Binding-site contacts:
Ligand atom O2' contacts residue SER86 of chain 1.A at 3.3 Å.
Ligand atom O1B contacts residue VAL82 of chain 1.A at 2.5 Å (h-bond).
Ligand atom N7 contacts residue VAL54 of chain 1.A at 3.7 Å.
Ligand atom C4 contacts residue VAL54 of chain 1.A at 3.4 Å (hydrophobic).
Ligand atom N3 contacts residue VAL54 of chain 1.A at 3.8 Å.
Ligand atom N7 contacts residue GLY83 of chain 1.A at 3.6 Å.
Ligand atom O2B contacts residue THR85 of chain 1.A at 3.1 Å (h-bond).
Ligand atom C6 contacts residue GLU56 of chain 1.A at 3.9 Å.
Ligand atom PA contacts residue SER86 of chain 1.A at 3.7 Å.
Ligand atom N7 contacts residue GLN61 of chain 1.A at 3.1 Å (h-bond).
Ligand atom C5 contacts residue VAL54 of chain 1.A at 3.5 Å (hydrophobic).
Ligand atom O1A contacts residue THR85 of chain 1.A at 2.9 Å.
Ligand atom C8 contacts residue GLY83 of chain 1.A at 3.6 Å.
Ligand atom O1G contacts residue ARG498 of chain 1.A at 2.6 Å (salt-bridge).
Ligand atom O4' contacts residue GLN499 of chain 1.A at 3.2 Å (h-bond).
Ligand atom N6 contacts residue ARG58 of chain 1.A at 3.5 Å (salt-bridge).
Ligand atom O1A contacts residue SER86 of chain 1.A at 2.3 Å (h-bond).
Ligand atom C8 contacts residue SER86 of chain 1.A at 3.1 Å.
Ligand atom PB contacts residue THR85 of chain 1.A at 3.9 Å.
Ligand atom O3A contacts residue GLY83 of chain 1.A at 3.9 Å.
Ligand atom O2B contacts residue VAL82 of chain 1.A at 3.2 Å (h-bond).
Ligand atom O2G contacts residue GLY81 of chain 1.A at 3.4 Å (h-bond).
Ligand atom N6 contacts residue PHE50 of chain 1.A at 3.4 Å.
Ligand atom PA contacts residue THR85 of chain 1.A at 3.7 Å.
Ligand atom C6 contacts residue GLN61 of chain 1.A at 3.6 Å.
Ligand atom O2' contacts residue VAL54 of chain 1.A at 3.7 Å.
Ligand atom O3A contacts residue VAL82 of chain 1.A at 3.9 Å.
Ligand atom O2A contacts residue THR85 of chain 1.A at 3.8 Å.
Ligand atom O2B contacts residue LYS84 of chain 1.A at 3.2 Å (salt-bridge).
Ligand atom N1 contacts residue GLU56 of chain 1.A at 3.6 Å (salt-bridge).
Ligand atom N9 contacts residue VAL54 of chain 1.A at 3.6 Å.
Ligand atom N6 contacts residue PRO57 of chain 1.A at 3.9 Å.
Ligand atom N6 contacts residue GLN61 of chain 1.A at 2.4 Å (h-bond).
Ligand atom PB contacts residue VAL82 of chain 1.A at 3.4 Å.
Ligand atom C8 contacts residue VAL54 of chain 1.A at 3.8 Å (hydrophobic).
Ligand atom N6 contacts residue GLU56 of chain 1.A at 3.3 Å (salt-bridge).
Ligand atom O1B contacts residue GLY81 of chain 1.A at 3.6 Å.
Ligand atom C4' contacts residue GLN499 of chain 1.A at 3.2 Å.
Ligand atom C5' contacts residue GLN499 of chain 1.A at 3.6 Å.
Ligand atom N7 contacts residue SER86 of chain 1.A at 3.4 Å (h-bond).

The small molecule below binds the protein below.
Small molecule (SMILES): Nc1ncnc2c1ncn2[C@@H]1O[C@H](CO[P](=O)(O)O[P](=O)(O)NP(=O)(O)O)[C@@H](O)[C@H]1O

Sequence of chain 1.A:
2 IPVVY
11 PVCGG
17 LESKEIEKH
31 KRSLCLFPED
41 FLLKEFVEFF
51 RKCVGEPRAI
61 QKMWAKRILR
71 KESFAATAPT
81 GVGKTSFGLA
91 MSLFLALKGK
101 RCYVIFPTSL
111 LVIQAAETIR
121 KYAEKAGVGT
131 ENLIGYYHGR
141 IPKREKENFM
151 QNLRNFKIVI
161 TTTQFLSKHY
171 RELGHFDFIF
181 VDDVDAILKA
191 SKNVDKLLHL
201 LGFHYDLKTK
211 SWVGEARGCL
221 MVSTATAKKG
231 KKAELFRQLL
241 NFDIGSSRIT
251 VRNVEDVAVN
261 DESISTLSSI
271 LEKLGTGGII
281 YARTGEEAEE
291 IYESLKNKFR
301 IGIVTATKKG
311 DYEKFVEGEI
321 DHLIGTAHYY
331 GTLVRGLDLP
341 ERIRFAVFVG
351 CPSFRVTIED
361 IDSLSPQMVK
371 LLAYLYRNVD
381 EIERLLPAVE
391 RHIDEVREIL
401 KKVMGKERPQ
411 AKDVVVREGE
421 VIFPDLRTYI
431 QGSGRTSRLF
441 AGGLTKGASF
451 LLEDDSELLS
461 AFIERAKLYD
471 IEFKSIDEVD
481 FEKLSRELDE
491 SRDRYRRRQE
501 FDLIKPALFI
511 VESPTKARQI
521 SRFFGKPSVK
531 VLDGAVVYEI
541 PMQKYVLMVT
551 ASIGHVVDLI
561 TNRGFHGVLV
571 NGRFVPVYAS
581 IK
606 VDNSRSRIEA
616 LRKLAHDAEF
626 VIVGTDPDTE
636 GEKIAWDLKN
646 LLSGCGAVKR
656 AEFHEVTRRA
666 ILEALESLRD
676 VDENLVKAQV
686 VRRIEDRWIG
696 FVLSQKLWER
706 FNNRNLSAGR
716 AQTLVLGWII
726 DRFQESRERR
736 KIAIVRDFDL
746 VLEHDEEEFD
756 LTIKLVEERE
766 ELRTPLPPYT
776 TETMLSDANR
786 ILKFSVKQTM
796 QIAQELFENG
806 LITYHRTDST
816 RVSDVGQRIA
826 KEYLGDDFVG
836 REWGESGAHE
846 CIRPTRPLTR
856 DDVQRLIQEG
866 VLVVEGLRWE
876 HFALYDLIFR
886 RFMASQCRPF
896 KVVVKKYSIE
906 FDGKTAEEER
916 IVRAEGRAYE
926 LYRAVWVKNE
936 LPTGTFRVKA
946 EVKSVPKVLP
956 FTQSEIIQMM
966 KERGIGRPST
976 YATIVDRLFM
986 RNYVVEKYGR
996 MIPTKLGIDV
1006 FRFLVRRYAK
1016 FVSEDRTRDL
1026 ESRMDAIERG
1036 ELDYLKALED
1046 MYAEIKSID